Binding-site contacts:
Ligand atom O01 contacts residue ILE210 of chain 1.A at 3.9 Å.
Ligand atom O05 contacts residue ILE210 of chain 1.A at 3.5 Å.
Ligand atom O05 contacts residue ILE372 of chain 1.B at 3.8 Å.
Ligand atom O24 contacts residue ALA363 of chain 1.B at 3.5 Å.
Ligand atom C18 contacts residue LEU379 of chain 1.B at 4.0 Å (hydrophobic).
Ligand atom O22 contacts residue VAL89 of chain 1.B at 3.9 Å.
Ligand atom C17 contacts residue ALA366 of chain 1.B at 3.8 Å (hydrophobic).
Ligand atom C04 contacts residue ILE372 of chain 1.B at 3.5 Å (hydrophobic).
Ligand atom O22 contacts residue ASN267 of chain 1.B at 2.9 Å (h-bond).
Ligand atom O10 contacts residue ALA363 of chain 1.B at 3.5 Å.
Ligand atom C20 contacts residue ALA92 of chain 1.B at 3.8 Å (hydrophobic).
Ligand atom C13 contacts residue HIS376 of chain 1.B at 3.7 Å.
Ligand atom C14 contacts residue SER88 of chain 1.B at 3.9 Å.
Ligand atom O24 contacts residue ARG257 of chain 1.B at 3.0 Å (salt-bridge).
Ligand atom O24 contacts residue THR260 of chain 1.B at 4.0 Å.
Ligand atom C14 contacts residue HIS376 of chain 1.B at 4.0 Å.
Ligand atom C02 contacts residue ARG257 of chain 1.B at 3.6 Å.
Ligand atom C16 contacts residue ALA366 of chain 1.B at 3.5 Å (hydrophobic).
Ligand atom C16 contacts residue GLY375 of chain 1.B at 3.8 Å.
Ligand atom C21 contacts residue ALA363 of chain 1.B at 3.9 Å (hydrophobic).
Ligand atom S09 contacts residue GLN359 of chain 1.B at 3.8 Å.
Ligand atom C06 contacts residue ILE372 of chain 1.B at 3.8 Å (hydrophobic).
Ligand atom O24 contacts residue LEU367 of chain 1.B at 3.9 Å.
Ligand atom O01 contacts residue ARG257 of chain 1.B at 2.8 Å (salt-bridge).
Ligand atom O22 contacts residue GLN359 of chain 1.B at 3.5 Å (h-bond).
Ligand atom N11 contacts residue GLN359 of chain 1.B at 3.9 Å.
Ligand atom C19 contacts residue ASN95 of chain 1.B at 4.0 Å.
Ligand atom O01 contacts residue THR260 of chain 1.B at 3.5 Å.
Ligand atom C12 contacts residue ALA92 of chain 1.B at 3.5 Å (hydrophobic).
Ligand atom N11 contacts residue ALA92 of chain 1.B at 3.8 Å.
Ligand atom C03 contacts residue ILE372 of chain 1.B at 3.6 Å (hydrophobic).
Ligand atom C21 contacts residue ALA92 of chain 1.B at 3.3 Å (hydrophobic).
Ligand atom O01 contacts residue LEU367 of chain 1.B at 3.8 Å.
Ligand atom C20 contacts residue ALA362 of chain 1.B at 3.8 Å (hydrophobic).
Ligand atom C13 contacts residue SER88 of chain 1.B at 3.6 Å.
Ligand atom C20 contacts residue ALA363 of chain 1.B at 4.0 Å (hydrophobic).
Ligand atom O22 contacts residue GLY264 of chain 1.B at 3.8 Å.
Ligand atom C23 contacts residue ALA363 of chain 1.B at 3.5 Å (hydrophobic).
Ligand atom O10 contacts residue GLN359 of chain 1.B at 3.4 Å (h-bond).
Ligand atom C23 contacts residue GLY264 of chain 1.B at 3.9 Å.

Sequence of chain 1.A:
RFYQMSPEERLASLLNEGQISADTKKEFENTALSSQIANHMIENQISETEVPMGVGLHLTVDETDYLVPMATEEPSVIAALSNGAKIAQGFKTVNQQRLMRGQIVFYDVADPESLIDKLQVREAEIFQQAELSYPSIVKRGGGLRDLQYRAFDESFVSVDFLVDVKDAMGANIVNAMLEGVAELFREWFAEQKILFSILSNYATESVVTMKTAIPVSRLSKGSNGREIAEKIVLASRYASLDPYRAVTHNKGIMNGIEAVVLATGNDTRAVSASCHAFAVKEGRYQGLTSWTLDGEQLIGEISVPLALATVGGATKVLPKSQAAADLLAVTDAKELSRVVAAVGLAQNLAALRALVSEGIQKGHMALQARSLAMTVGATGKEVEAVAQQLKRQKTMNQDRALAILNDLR

Sequence of chain 1.B:
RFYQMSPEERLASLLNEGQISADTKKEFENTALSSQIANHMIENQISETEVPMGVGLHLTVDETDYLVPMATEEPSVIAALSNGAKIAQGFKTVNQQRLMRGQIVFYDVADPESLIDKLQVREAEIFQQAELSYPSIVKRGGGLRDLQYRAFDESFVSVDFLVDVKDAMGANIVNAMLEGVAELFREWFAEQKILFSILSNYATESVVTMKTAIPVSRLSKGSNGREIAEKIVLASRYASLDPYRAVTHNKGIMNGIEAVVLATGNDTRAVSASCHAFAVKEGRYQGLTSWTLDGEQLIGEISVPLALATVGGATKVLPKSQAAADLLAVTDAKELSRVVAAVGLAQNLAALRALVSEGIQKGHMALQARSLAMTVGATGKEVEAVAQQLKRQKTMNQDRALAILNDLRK

The small molecule below binds the protein below.
Small molecule (SMILES): CCCCc1ccc(NS(=O)(=O)c2ccc(O)c(C(=O)O)c2)cc1